Binding-site contacts:
Ligand atom CA contacts residue GLN129 of chain 2.A at 4.0 Å.
Ligand atom CB contacts residue GLU243 of chain 2.A at 3.0 Å.
Ligand atom OH1 contacts residue HEM1 of chain 2.C at 3.5 Å.
Ligand atom N contacts residue GLU243 of chain 2.A at 2.8 Å (salt-bridge).
Ligand atom CB contacts residue GLN129 of chain 2.A at 4.0 Å.
Ligand atom OH1 contacts residue PRO216 of chain 2.A at 4.0 Å.
Ligand atom C contacts residue TYR239 of chain 2.A at 3.4 Å (hydrophobic).
Ligand atom NH1 contacts residue NO1 of chain 2.D at 2.9 Å (h-bond).
Ligand atom OXT contacts residue TYR239 of chain 2.A at 3.3 Å.
Ligand atom CZ contacts residue TRP238 of chain 2.A at 3.6 Å (hydrophobic).
Ligand atom O contacts residue ASN248 of chain 2.A at 3.8 Å.
Ligand atom OH1 contacts residue TRP238 of chain 2.A at 3.3 Å (h-bond).
Ligand atom NH2 contacts residue GLU243 of chain 2.A at 2.6 Å (salt-bridge).
Ligand atom NH2 contacts residue MET240 of chain 2.A at 3.8 Å.
Ligand atom C contacts residue ASN248 of chain 2.A at 3.5 Å.
Ligand atom OXT contacts residue GLU243 of chain 2.A at 3.7 Å.
Ligand atom NE contacts residue NO1 of chain 2.D at 3.4 Å (h-bond).
Ligand atom C contacts residue GLN129 of chain 2.A at 4.0 Å.
Ligand atom OXT contacts residue ASN248 of chain 2.A at 2.6 Å (h-bond).
Ligand atom CZ contacts residue NO1 of chain 2.D at 3.7 Å.
Ligand atom NH2 contacts residue TYR239 of chain 2.A at 3.5 Å.
Ligand atom CZ contacts residue HEM1 of chain 2.C at 3.8 Å.
Ligand atom O contacts residue ARG132 of chain 2.A at 3.3 Å (salt-bridge).
Ligand atom NH1 contacts residue HEM1 of chain 2.C at 3.6 Å.
Ligand atom N contacts residue HEM1 of chain 2.C at 3.2 Å (h-bond).
Ligand atom OH1 contacts residue NO1 of chain 2.D at 3.8 Å.
Ligand atom CZ contacts residue PRO216 of chain 2.A at 4.0 Å (hydrophobic).
Ligand atom CD contacts residue GLU243 of chain 2.A at 3.3 Å.
Ligand atom O contacts residue TYR213 of chain 2.A at 3.7 Å.
Ligand atom CD contacts residue NO1 of chain 2.D at 3.2 Å.
Ligand atom CG contacts residue HEM1 of chain 2.C at 3.9 Å.
Ligand atom O contacts residue GLN129 of chain 2.A at 3.2 Å (h-bond).
Ligand atom NH2 contacts residue HEM1 of chain 2.C at 3.6 Å.
Ligand atom OH1 contacts residue GLY237 of chain 2.A at 3.4 Å.
Ligand atom CG contacts residue GLU243 of chain 2.A at 3.1 Å.
Ligand atom CZ contacts residue GLU243 of chain 2.A at 3.4 Å.
Ligand atom NH2 contacts residue TRP238 of chain 2.A at 2.7 Å (h-bond).
Ligand atom NE contacts residue GLU243 of chain 2.A at 2.9 Å (salt-bridge).
Ligand atom O contacts residue TYR239 of chain 2.A at 2.7 Å (h-bond).
Ligand atom CA contacts residue GLU243 of chain 2.A at 3.4 Å.

Sequence of chain 2.A:
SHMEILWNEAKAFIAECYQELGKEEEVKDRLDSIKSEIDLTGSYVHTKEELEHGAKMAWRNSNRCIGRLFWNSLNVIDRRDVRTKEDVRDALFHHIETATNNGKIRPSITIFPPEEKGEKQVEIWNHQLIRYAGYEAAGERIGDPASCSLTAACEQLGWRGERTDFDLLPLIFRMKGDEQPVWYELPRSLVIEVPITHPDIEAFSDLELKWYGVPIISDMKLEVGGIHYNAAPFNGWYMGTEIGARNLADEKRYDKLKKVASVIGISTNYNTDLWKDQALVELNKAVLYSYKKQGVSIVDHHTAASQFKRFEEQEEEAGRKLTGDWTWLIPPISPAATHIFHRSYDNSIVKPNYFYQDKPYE

A protein and the small-molecule ligand that binds it are described below.
Small molecule (SMILES): N=C(NO)NCCC[C@H](N)C(=O)O